Sequence of chain 1.B:
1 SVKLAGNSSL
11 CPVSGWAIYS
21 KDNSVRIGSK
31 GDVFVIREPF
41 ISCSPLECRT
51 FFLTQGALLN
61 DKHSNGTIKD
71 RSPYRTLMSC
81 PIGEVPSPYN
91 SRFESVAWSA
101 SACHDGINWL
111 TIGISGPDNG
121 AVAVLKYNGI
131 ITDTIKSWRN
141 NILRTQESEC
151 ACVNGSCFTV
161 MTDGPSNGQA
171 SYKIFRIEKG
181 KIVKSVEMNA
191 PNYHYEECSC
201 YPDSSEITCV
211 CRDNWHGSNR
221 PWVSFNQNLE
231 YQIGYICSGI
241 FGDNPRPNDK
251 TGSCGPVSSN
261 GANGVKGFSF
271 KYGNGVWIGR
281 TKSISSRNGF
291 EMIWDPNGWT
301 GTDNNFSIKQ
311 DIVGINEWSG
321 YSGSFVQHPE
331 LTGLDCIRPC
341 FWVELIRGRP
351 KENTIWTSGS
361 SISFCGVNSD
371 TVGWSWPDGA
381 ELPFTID

A protein and the small-molecule ligand that binds it are described below.
Small molecule (SMILES): CC(=O)N[C@H]1[C@H](O[C@H]2[C@H](O)[C@@H](NC(C)=O)CO[C@@H]2CO[C@@H]2O[C@@H](C)[C@@H](O)[C@@H](O)[C@@H]2O)O[C@H](CO)[C@@H](O)[C@@H]1O

Binding-site contacts:
Ligand atom C1 contacts residue ASN7 of chain 1.B at 1.4 Å.
Ligand atom C6 contacts residue ALA5 of chain 1.B at 4.4 Å (hydrophobic).
Ligand atom C4 contacts residue ASN154 of chain 1.B at 3.5 Å.
Ligand atom C6 contacts residue LYS3 of chain 1.B at 3.8 Å.
Ligand atom C5 contacts residue ALA5 of chain 1.B at 4.3 Å (hydrophobic).
Ligand atom C6 contacts residue LEU4 of chain 1.B at 4.3 Å (hydrophobic).
Ligand atom C6 contacts residue ASN154 of chain 1.B at 3.5 Å.
Ligand atom C6 contacts residue ALA5 of chain 1.B at 3.7 Å (hydrophobic).
Ligand atom C2 contacts residue ASN7 of chain 1.B at 2.5 Å.
Ligand atom O5 contacts residue ASN7 of chain 1.B at 2.3 Å (h-bond).
Ligand atom C3 contacts residue NAG1 of chain 1.GA at 3.8 Å.
Ligand atom C5 contacts residue ASN7 of chain 1.B at 3.6 Å.
Ligand atom O3 contacts residue NAG1 of chain 1.GA at 3.6 Å (h-bond).
Ligand atom O4 contacts residue LYS3 of chain 1.B at 3.6 Å.
Ligand atom O5 contacts residue ALA5 of chain 1.B at 4.1 Å.
Ligand atom C8 contacts residue ASN7 of chain 1.B at 4.2 Å.
Ligand atom C4 contacts residue NAG1 of chain 1.GA at 4.0 Å.
Ligand atom O7 contacts residue ASN7 of chain 1.B at 4.5 Å.
Ligand atom O4 contacts residue ASN154 of chain 1.B at 3.8 Å.
Ligand atom C7 contacts residue ASN7 of chain 1.B at 3.7 Å.
Ligand atom C4 contacts residue ASN7 of chain 1.B at 4.2 Å.
Ligand atom O5 contacts residue ALA5 of chain 1.B at 4.5 Å.
Ligand atom N2 contacts residue ASN7 of chain 1.B at 2.8 Å (h-bond).
Ligand atom C4 contacts residue LYS3 of chain 1.B at 4.3 Å.
Ligand atom C3 contacts residue ASN7 of chain 1.B at 3.8 Å.
Ligand atom C5 contacts residue ASN154 of chain 1.B at 4.0 Å.